Binding-site contacts:
Ligand atom N6 contacts residue LEU147 of chain 1.A at 3.4 Å.
Ligand atom C11 contacts residue ALA44 of chain 1.A at 3.3 Å (hydrophobic).
Ligand atom O19 contacts residue LYS21 of chain 1.A at 3.4 Å (salt-bridge).
Ligand atom N22 contacts residue GLY22 of chain 1.A at 3.1 Å (h-bond).
Ligand atom C16 contacts residue LEU19 of chain 1.A at 3.4 Å (hydrophobic).
Ligand atom N22 contacts residue SER26 of chain 1.A at 3.5 Å (h-bond).
Ligand atom N22 contacts residue LYS21 of chain 1.A at 3.6 Å.
Ligand atom O19 contacts residue VAL27 of chain 1.A at 3.2 Å.
Ligand atom C20 contacts residue LYS21 of chain 1.A at 3.7 Å.
Ligand atom C13 contacts residue LEU96 of chain 1.A at 3.2 Å (hydrophobic).
Ligand atom C20 contacts residue ASP158 of chain 1.A at 3.6 Å.
Ligand atom N14 contacts residue LEU96 of chain 1.A at 2.9 Å (h-bond).
Ligand atom C23 contacts residue LEU147 of chain 1.A at 3.8 Å (hydrophobic).
Ligand atom C21 contacts residue GLY22 of chain 1.A at 3.2 Å.
Ligand atom C23 contacts residue ARG144 of chain 1.A at 3.8 Å.
Ligand atom C12 contacts residue LEU147 of chain 1.A at 3.8 Å (hydrophobic).
Ligand atom N14 contacts residue LEU147 of chain 1.A at 3.7 Å.
Ligand atom C11 contacts residue MET93 of chain 1.A at 3.8 Å (hydrophobic).
Ligand atom C17 contacts residue LEU19 of chain 1.A at 3.6 Å (hydrophobic).
Ligand atom C13 contacts residue TYR95 of chain 1.A at 3.6 Å (hydrophobic).
Ligand atom N14 contacts residue TYR95 of chain 1.A at 3.4 Å.
Ligand atom C7 contacts residue LEU147 of chain 1.A at 3.6 Å (hydrophobic).
Ligand atom C12 contacts residue ALA44 of chain 1.A at 3.8 Å (hydrophobic).
Ligand atom C3 contacts residue ARG144 of chain 1.A at 3.4 Å.
Ligand atom C8 contacts residue LEU147 of chain 1.A at 3.4 Å (hydrophobic).
Ligand atom N10 contacts residue ALA44 of chain 1.A at 3.2 Å.
Ligand atom C13 contacts residue LEU147 of chain 1.A at 3.7 Å (hydrophobic).
Ligand atom C21 contacts residue LYS21 of chain 1.A at 3.4 Å.
Ligand atom C20 contacts residue GLY22 of chain 1.A at 3.8 Å.
Ligand atom C4 contacts residue ARG144 of chain 1.A at 3.3 Å.
Ligand atom C9 contacts residue LEU147 of chain 1.A at 3.3 Å (hydrophobic).
Ligand atom N22 contacts residue GLY25 of chain 1.A at 3.0 Å (h-bond).
Ligand atom C21 contacts residue ASP158 of chain 1.A at 3.7 Å.
Ligand atom O19 contacts residue GLY20 of chain 1.A at 3.0 Å.
Ligand atom N10 contacts residue LEU147 of chain 1.A at 3.6 Å.
Ligand atom N10 contacts residue GLU94 of chain 1.A at 2.6 Å (salt-bridge).
Ligand atom C9 contacts residue GLU94 of chain 1.A at 3.7 Å.
Ligand atom C3 contacts residue ASN145 of chain 1.A at 3.5 Å.
Ligand atom C11 contacts residue GLU94 of chain 1.A at 3.5 Å.
Ligand atom C9 contacts residue ALA44 of chain 1.A at 3.6 Å (hydrophobic).

The small molecule below binds the protein below.
Small molecule (SMILES): C[C@H]1CN(C(=O)CC#N)[C@]12CCN(c1ncnc3[nH]ccc13)C2

Sequence of chain 1.A:
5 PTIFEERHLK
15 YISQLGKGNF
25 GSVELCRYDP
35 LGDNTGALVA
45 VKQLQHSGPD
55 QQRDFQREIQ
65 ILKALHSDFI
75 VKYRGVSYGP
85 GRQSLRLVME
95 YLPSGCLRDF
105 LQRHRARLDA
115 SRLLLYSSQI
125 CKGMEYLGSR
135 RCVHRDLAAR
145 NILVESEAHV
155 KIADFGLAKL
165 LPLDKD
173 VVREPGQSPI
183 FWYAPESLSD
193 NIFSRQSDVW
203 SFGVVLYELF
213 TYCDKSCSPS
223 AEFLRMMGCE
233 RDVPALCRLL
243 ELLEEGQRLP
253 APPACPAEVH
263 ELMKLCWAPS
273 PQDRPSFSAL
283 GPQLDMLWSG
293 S